Binding-site contacts:
Ligand atom C3' contacts residue ASP16 of chain 1.B at 3.4 Å.
Ligand atom C8 contacts residue PHE213 of chain 1.C at 3.5 Å (hydrophobic).
Ligand atom C4 contacts residue TRP50 of chain 1.B at 3.3 Å (hydrophobic).
Ligand atom C5 contacts residue TRP50 of chain 1.B at 3.5 Å (hydrophobic).
Ligand atom N3 contacts residue PHE254 of chain 1.C at 3.5 Å.
Ligand atom N7 contacts residue PHE213 of chain 1.C at 3.5 Å.
Ligand atom N1 contacts residue PHE254 of chain 1.C at 3.4 Å.
Ligand atom O2' contacts residue TRP50 of chain 1.B at 3.4 Å (h-bond).
Ligand atom C5' contacts residue THR155 of chain 1.B at 3.2 Å.
Ligand atom O3' contacts residue ASP16 of chain 1.B at 2.6 Å (salt-bridge).
Ligand atom O2' contacts residue TYR77 of chain 1.B at 3.2 Å (h-bond).
Ligand atom C5 contacts residue PHE254 of chain 1.C at 3.6 Å (hydrophobic).
Ligand atom C2' contacts residue ASP16 of chain 1.B at 3.4 Å.
Ligand atom C2 contacts residue PHE254 of chain 1.C at 3.6 Å (hydrophobic).
Ligand atom O3' contacts residue TYR77 of chain 1.B at 3.4 Å (h-bond).
Ligand atom N1 contacts residue ARG277 of chain 1.C at 3.7 Å.
Ligand atom C2 contacts residue ALA279 of chain 1.C at 3.5 Å (hydrophobic).
Ligand atom C5' contacts residue PHE156 of chain 1.B at 3.7 Å (hydrophobic).
Ligand atom N3 contacts residue PRO78 of chain 1.B at 3.4 Å.
Ligand atom F19 contacts residue SER158 of chain 1.B at 2.9 Å.
Ligand atom C1' contacts residue TYR77 of chain 1.B at 3.6 Å (hydrophobic).
Ligand atom O4' contacts residue THR80 of chain 1.B at 3.6 Å.
Ligand atom N7 contacts residue ASN215 of chain 1.C at 3.0 Å (h-bond).
Ligand atom N9 contacts residue TRP50 of chain 1.B at 3.5 Å (h-bond).
Ligand atom N6 contacts residue ASN215 of chain 1.C at 2.9 Å (h-bond).
Ligand atom C6 contacts residue PHE254 of chain 1.C at 3.4 Å (hydrophobic).
Ligand atom F19 contacts residue TYR157 of chain 1.B at 3.4 Å.
Ligand atom N1 contacts residue ALA279 of chain 1.C at 2.9 Å (h-bond).
Ligand atom C6 contacts residue TRP50 of chain 1.B at 3.6 Å (hydrophobic).
Ligand atom O3' contacts residue SER158 of chain 1.B at 2.7 Å (h-bond).
Ligand atom O2' contacts residue ASP16 of chain 1.B at 2.5 Å (salt-bridge).
Ligand atom C2 contacts residue PRO78 of chain 1.B at 3.6 Å (hydrophobic).
Ligand atom N6 contacts residue PHE254 of chain 1.C at 3.4 Å.
Ligand atom C2' contacts residue PHE213 of chain 1.C at 3.5 Å (hydrophobic).
Ligand atom N3 contacts residue TRP50 of chain 1.B at 3.4 Å (h-bond).
Ligand atom N6 contacts residue ARG277 of chain 1.C at 2.9 Å (salt-bridge).
Ligand atom C4 contacts residue PHE254 of chain 1.C at 3.5 Å (hydrophobic).
Ligand atom N9 contacts residue PHE254 of chain 1.C at 3.7 Å.
Ligand atom F19 contacts residue PHE156 of chain 1.B at 3.3 Å.
Ligand atom N7 contacts residue PHE254 of chain 1.C at 3.5 Å.

Sequence of chain 1.B:
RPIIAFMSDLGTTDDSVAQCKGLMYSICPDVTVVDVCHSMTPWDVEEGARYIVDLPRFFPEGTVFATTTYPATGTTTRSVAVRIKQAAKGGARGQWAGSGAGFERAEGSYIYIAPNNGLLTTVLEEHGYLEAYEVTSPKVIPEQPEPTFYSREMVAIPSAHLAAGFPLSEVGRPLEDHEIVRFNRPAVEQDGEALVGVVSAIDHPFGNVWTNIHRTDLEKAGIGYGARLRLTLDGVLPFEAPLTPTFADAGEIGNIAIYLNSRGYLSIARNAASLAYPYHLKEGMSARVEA

A small-molecule ligand and the protein it binds are described below.
Small molecule (SMILES): Nc1ncnc2c1ncn2[C@@H]1O[C@H](CF)[C@@H](O)[C@H]1O

Sequence of chain 1.C:
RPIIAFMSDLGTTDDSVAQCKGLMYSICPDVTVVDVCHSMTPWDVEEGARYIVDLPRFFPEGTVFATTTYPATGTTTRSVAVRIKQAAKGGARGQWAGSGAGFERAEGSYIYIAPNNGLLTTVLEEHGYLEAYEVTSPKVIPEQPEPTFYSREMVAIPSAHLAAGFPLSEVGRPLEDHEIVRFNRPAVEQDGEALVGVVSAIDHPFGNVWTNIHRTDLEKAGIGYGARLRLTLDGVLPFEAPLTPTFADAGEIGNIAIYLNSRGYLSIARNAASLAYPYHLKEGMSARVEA